Sequence of chain 1.C:
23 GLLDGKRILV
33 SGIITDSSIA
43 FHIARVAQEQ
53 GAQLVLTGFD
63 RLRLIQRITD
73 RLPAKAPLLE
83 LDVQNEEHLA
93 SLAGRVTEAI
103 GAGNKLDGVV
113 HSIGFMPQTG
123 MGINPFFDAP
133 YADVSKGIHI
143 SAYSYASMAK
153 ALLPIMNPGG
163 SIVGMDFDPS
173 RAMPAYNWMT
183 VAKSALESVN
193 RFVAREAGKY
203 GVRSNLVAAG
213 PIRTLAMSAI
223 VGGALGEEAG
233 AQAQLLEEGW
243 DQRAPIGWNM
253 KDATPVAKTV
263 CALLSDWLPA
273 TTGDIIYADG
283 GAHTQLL

A protein and the small-molecule ligand that binds it are described below.
Small molecule (SMILES): Cc1ccccc1Oc1ccc(Cn2cc(-c3ccccc3)nn2)cc1O

Binding-site contacts:
Ligand atom C1 contacts residue NAD1 of chain 1.I at 3.5 Å.
Ligand atom C21 contacts residue PHE169 of chain 1.C at 3.9 Å (hydrophobic).
Ligand atom C5 contacts residue MET123 of chain 1.C at 3.6 Å (hydrophobic).
Ligand atom C1 contacts residue GLY116 of chain 1.C at 3.2 Å.
Ligand atom C2 contacts residue GLY116 of chain 1.C at 3.8 Å.
Ligand atom C4 contacts residue PHE117 of chain 1.C at 3.9 Å (hydrophobic).
Ligand atom C4 contacts residue MET118 of chain 1.C at 3.7 Å (hydrophobic).
Ligand atom N3 contacts residue PRO213 of chain 1.C at 3.5 Å.
Ligand atom C12 contacts residue PHE169 of chain 1.C at 3.7 Å (hydrophobic).
Ligand atom C3 contacts residue PHE117 of chain 1.C at 3.5 Å (hydrophobic).
Ligand atom O2 contacts residue MET181 of chain 1.C at 3.6 Å.
Ligand atom C21 contacts residue TYR178 of chain 1.C at 3.5 Å (hydrophobic).
Ligand atom C3 contacts residue GLY116 of chain 1.C at 3.5 Å.
Ligand atom C22 contacts residue NAD1 of chain 1.I at 3.1 Å.
Ligand atom C16 contacts residue LEU238 of chain 1.C at 3.7 Å (hydrophobic).
Ligand atom C18 contacts residue ALA177 of chain 1.C at 3.4 Å (hydrophobic).
Ligand atom O2 contacts residue NAD1 of chain 1.I at 2.2 Å (h-bond).
Ligand atom C17 contacts residue LEU238 of chain 1.C at 4.1 Å (hydrophobic).
Ligand atom C22 contacts residue TYR178 of chain 1.C at 3.5 Å (hydrophobic).
Ligand atom O2 contacts residue TYR178 of chain 1.C at 2.8 Å (h-bond).
Ligand atom C12 contacts residue NAD1 of chain 1.I at 3.5 Å.
Ligand atom C21 contacts residue NAD1 of chain 1.I at 3.6 Å.
Ligand atom C13 contacts residue PHE169 of chain 1.C at 3.5 Å (hydrophobic).
Ligand atom O1 contacts residue NAD1 of chain 1.I at 3.4 Å.
Ligand atom C9 contacts residue NAD1 of chain 1.I at 3.4 Å.
Ligand atom C16 contacts residue MET175 of chain 1.C at 3.9 Å (hydrophobic).
Ligand atom C11 contacts residue NAD1 of chain 1.I at 3.3 Å.
Ligand atom C8 contacts residue NAD1 of chain 1.I at 3.5 Å.
Ligand atom C17 contacts residue PRO176 of chain 1.C at 3.8 Å (hydrophobic).
Ligand atom C10 contacts residue NAD1 of chain 1.I at 3.1 Å.
Ligand atom C7 contacts residue ALA218 of chain 1.C at 4.0 Å (hydrophobic).
Ligand atom C18 contacts residue PRO176 of chain 1.C at 3.3 Å (hydrophobic).
Ligand atom C6 contacts residue MET181 of chain 1.C at 4.0 Å (hydrophobic).
Ligand atom C2 contacts residue ALA218 of chain 1.C at 4.0 Å (hydrophobic).
Ligand atom C19 contacts residue TYR178 of chain 1.C at 4.1 Å (hydrophobic).
Ligand atom C19 contacts residue ALA177 of chain 1.C at 3.5 Å (hydrophobic).
Ligand atom C7 contacts residue MET181 of chain 1.C at 4.0 Å (hydrophobic).
Ligand atom C5 contacts residue MET181 of chain 1.C at 4.0 Å (hydrophobic).
Ligand atom N3 contacts residue MET219 of chain 1.C at 4.0 Å.
Ligand atom N1 contacts residue PHE169 of chain 1.C at 3.9 Å.